The protein below binds the small molecule below.
Small molecule (SMILES): C=C(C)CCO[P](=O)(O)OP(=O)(O)O

Sequence of chain 2.A:
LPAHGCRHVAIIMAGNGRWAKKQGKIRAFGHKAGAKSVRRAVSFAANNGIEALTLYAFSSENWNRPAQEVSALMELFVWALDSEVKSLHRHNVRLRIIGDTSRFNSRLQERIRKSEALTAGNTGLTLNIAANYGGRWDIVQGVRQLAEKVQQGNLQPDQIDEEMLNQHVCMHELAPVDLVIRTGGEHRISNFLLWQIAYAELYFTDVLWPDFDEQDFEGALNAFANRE

Binding-site contacts:
Ligand atom C4 contacts residue TYR68 of chain 2.A at 3.9 Å (hydrophobic).
Ligand atom C4 contacts residue ALA26 of chain 2.A at 4.2 Å (hydrophobic).
Ligand atom C1 contacts residue FPS1 of chain 2.B at 4.4 Å.
Ligand atom C5 contacts residue ASN74 of chain 2.A at 3.7 Å.
Ligand atom C2 contacts residue SER71 of chain 2.A at 4.0 Å.
Ligand atom C1 contacts residue ILE24 of chain 2.A at 4.4 Å (hydrophobic).
Ligand atom C1 contacts residue SER202 of chain 2.A at 4.2 Å.
Ligand atom C5 contacts residue SER71 of chain 2.A at 3.8 Å.
Ligand atom C2 contacts residue FPS1 of chain 2.B at 3.9 Å.
Ligand atom C2 contacts residue TYR68 of chain 2.A at 3.9 Å (hydrophobic).
Ligand atom C3 contacts residue ASN74 of chain 2.A at 4.3 Å.
Ligand atom C5 contacts residue FPS1 of chain 2.B at 3.9 Å.
Ligand atom C5 contacts residue ALA69 of chain 2.A at 3.8 Å (hydrophobic).
Ligand atom C3 contacts residue FPS1 of chain 2.B at 3.5 Å.
Ligand atom C4 contacts residue MET25 of chain 2.A at 3.8 Å (hydrophobic).
Ligand atom C5 contacts residue PHE70 of chain 2.A at 3.7 Å (hydrophobic).
Ligand atom C1 contacts residue TYR68 of chain 2.A at 4.5 Å (hydrophobic).
Ligand atom C4 contacts residue FPS1 of chain 2.B at 3.6 Å.
Ligand atom C4 contacts residue ILE24 of chain 2.A at 3.6 Å (hydrophobic).
Ligand atom C3 contacts residue TYR68 of chain 2.A at 3.8 Å (hydrophobic).
Ligand atom C1 contacts residue ARG194 of chain 2.A at 4.4 Å.
Ligand atom C2 contacts residue ASN74 of chain 2.A at 4.1 Å.
Ligand atom C5 contacts residue TYR68 of chain 2.A at 3.5 Å (hydrophobic).